Sequence of chain 2.A:
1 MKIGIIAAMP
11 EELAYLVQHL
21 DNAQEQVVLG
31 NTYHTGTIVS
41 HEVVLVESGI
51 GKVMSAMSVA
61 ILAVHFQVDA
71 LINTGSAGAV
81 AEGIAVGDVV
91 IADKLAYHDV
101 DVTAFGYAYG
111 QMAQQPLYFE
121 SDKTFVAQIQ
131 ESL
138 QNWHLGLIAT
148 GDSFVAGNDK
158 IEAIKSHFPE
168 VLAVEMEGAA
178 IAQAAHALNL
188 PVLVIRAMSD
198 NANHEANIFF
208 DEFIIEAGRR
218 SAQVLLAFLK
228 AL

This protein binds this small molecule.
Small molecule (SMILES): Nc1nc2c(N)ncnc2[nH]1

Binding-site contacts:
Ligand atom N3 contacts residue VAL171 of chain 2.A at 3.9 Å.
Ligand atom N7 contacts residue PHE151 of chain 2.A at 3.6 Å.
Ligand atom N9 contacts residue ALA77 of chain 2.A at 3.7 Å.
Ligand atom C8 contacts residue ASP197 of chain 2.A at 3.6 Å.
Ligand atom N1 contacts residue VAL152 of chain 2.A at 3.0 Å (h-bond).
Ligand atom C4 contacts residue PHE151 of chain 2.A at 3.7 Å (hydrophobic).
Ligand atom N7 contacts residue GLY78 of chain 2.A at 3.4 Å (h-bond).
Ligand atom N1 contacts residue PHE151 of chain 2.A at 3.6 Å.
Ligand atom N8 contacts residue ASP197 of chain 2.A at 3.7 Å.
Ligand atom C8 contacts residue SER196 of chain 2.A at 3.7 Å.
Ligand atom C2 contacts residue VAL152 of chain 2.A at 3.6 Å (hydrophobic).
Ligand atom N8 contacts residue SER196 of chain 2.A at 2.8 Å (h-bond).
Ligand atom C2 contacts residue GLU172 of chain 2.A at 3.7 Å.
Ligand atom C8 contacts residue ALA77 of chain 2.A at 3.4 Å (hydrophobic).
Ligand atom N8 contacts residue ALA77 of chain 2.A at 3.2 Å (h-bond).
Ligand atom N6 contacts residue PHE151 of chain 2.A at 3.6 Å.
Ligand atom C8 contacts residue PHE207 of chain 2.A at 3.8 Å (hydrophobic).
Ligand atom N7 contacts residue ALA77 of chain 2.A at 3.5 Å.
Ligand atom N3 contacts residue PHE151 of chain 2.A at 3.8 Å.
Ligand atom C5 contacts residue ASP197 of chain 2.A at 3.9 Å.
Ligand atom C4 contacts residue VAL171 of chain 2.A at 3.8 Å (hydrophobic).
Ligand atom N3 contacts residue GLU172 of chain 2.A at 3.3 Å.
Ligand atom N7 contacts residue SER196 of chain 2.A at 3.9 Å.
Ligand atom N8 contacts residue SER76 of chain 2.A at 2.8 Å (h-bond).
Ligand atom C8 contacts residue SER76 of chain 2.A at 3.8 Å.
Ligand atom C5 contacts residue GLY78 of chain 2.A at 3.7 Å.
Ligand atom N8 contacts residue PHE207 of chain 2.A at 3.4 Å.
Ligand atom C2 contacts residue SER150 of chain 2.A at 3.6 Å.
Ligand atom N3 contacts residue MET173 of chain 2.A at 3.8 Å.
Ligand atom C6 contacts residue PHE151 of chain 2.A at 3.4 Å (hydrophobic).
Ligand atom C5 contacts residue PHE151 of chain 2.A at 3.3 Å (hydrophobic).
Ligand atom C2 contacts residue MET173 of chain 2.A at 3.9 Å (hydrophobic).
Ligand atom N6 contacts residue ASP197 of chain 2.A at 3.0 Å (salt-bridge).
Ligand atom C8 contacts residue GLY78 of chain 2.A at 3.8 Å.
Ligand atom N7 contacts residue ASP197 of chain 2.A at 2.8 Å (salt-bridge).
Ligand atom N6 contacts residue VAL152 of chain 2.A at 2.9 Å (h-bond).
Ligand atom N6 contacts residue ALA199 of chain 2.A at 3.5 Å.
Ligand atom C6 contacts residue VAL152 of chain 2.A at 3.8 Å (hydrophobic).
Ligand atom N9 contacts residue SER76 of chain 2.A at 3.6 Å (h-bond).
Ligand atom C2 contacts residue PHE151 of chain 2.A at 3.6 Å (hydrophobic).